Sequence of chain 1.E:
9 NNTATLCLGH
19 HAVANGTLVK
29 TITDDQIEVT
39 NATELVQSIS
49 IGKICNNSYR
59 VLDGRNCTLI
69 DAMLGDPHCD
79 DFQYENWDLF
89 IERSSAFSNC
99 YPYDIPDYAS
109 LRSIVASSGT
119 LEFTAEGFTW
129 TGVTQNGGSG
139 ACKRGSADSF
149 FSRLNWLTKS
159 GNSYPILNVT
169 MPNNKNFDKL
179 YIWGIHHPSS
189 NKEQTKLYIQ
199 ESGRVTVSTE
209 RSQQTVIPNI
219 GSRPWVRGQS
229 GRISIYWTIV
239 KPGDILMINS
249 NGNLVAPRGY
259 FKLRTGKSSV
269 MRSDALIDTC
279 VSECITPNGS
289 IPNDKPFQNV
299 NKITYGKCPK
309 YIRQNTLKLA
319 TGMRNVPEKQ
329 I

Binding-site contacts:
Ligand atom C5 contacts residue GLY136 of chain 1.E at 3.8 Å.
Ligand atom O1A contacts residue GLY138 of chain 1.E at 2.5 Å (h-bond).
Ligand atom O1B contacts residue GLY138 of chain 1.E at 3.7 Å.
Ligand atom O1B contacts residue GLN227 of chain 1.E at 2.7 Å (h-bond).
Ligand atom C9 contacts residue HIS184 of chain 1.E at 3.4 Å.
Ligand atom O7 contacts residue GLU191 of chain 1.E at 3.6 Å.
Ligand atom O4 contacts residue GLN227 of chain 1.E at 2.7 Å (h-bond).
Ligand atom C1 contacts residue SER137 of chain 1.E at 3.4 Å.
Ligand atom O9 contacts residue GLU191 of chain 1.E at 3.3 Å (salt-bridge).
Ligand atom O7 contacts residue LEU195 of chain 1.E at 3.6 Å.
Ligand atom C3 contacts residue GLN227 of chain 1.E at 3.9 Å.
Ligand atom O1A contacts residue ASP146 of chain 1.E at 3.5 Å (salt-bridge).
Ligand atom C1 contacts residue GLY138 of chain 1.E at 3.5 Å.
Ligand atom O9 contacts residue GLY229 of chain 1.E at 3.9 Å.
Ligand atom O9 contacts residue HIS184 of chain 1.E at 3.0 Å (h-bond).
Ligand atom O6 contacts residue GLU191 of chain 1.E at 3.2 Å (salt-bridge).
Ligand atom C8 contacts residue TYR99 of chain 1.E at 3.9 Å (hydrophobic).
Ligand atom C11 contacts residue LEU195 of chain 1.E at 3.4 Å (hydrophobic).
Ligand atom O8 contacts residue TYR99 of chain 1.E at 2.9 Å (h-bond).
Ligand atom O6 contacts residue GLN227 of chain 1.E at 3.8 Å.
Ligand atom C4 contacts residue GLN227 of chain 1.E at 3.8 Å.
Ligand atom C7 contacts residue TRP154 of chain 1.E at 3.9 Å (hydrophobic).
Ligand atom N5 contacts residue GLY136 of chain 1.E at 3.1 Å (h-bond).
Ligand atom C2 contacts residue GLN227 of chain 1.E at 3.5 Å.
Ligand atom O4 contacts residue GLY136 of chain 1.E at 3.9 Å.
Ligand atom C10 contacts residue GLY136 of chain 1.E at 3.9 Å.
Ligand atom C9 contacts residue GLU191 of chain 1.E at 3.5 Å.
Ligand atom O8 contacts residue GLN227 of chain 1.E at 2.8 Å (h-bond).
Ligand atom C8 contacts residue GLN227 of chain 1.E at 3.4 Å.
Ligand atom O1A contacts residue SER137 of chain 1.E at 3.2 Å.
Ligand atom O1B contacts residue SER137 of chain 1.E at 2.6 Å (h-bond).
Ligand atom O10 contacts residue GLY136 of chain 1.E at 4.0 Å.
Ligand atom C1 contacts residue GLN227 of chain 1.E at 3.1 Å.
Ligand atom C9 contacts residue TYR99 of chain 1.E at 3.7 Å (hydrophobic).
Ligand atom C8 contacts residue GLU191 of chain 1.E at 3.8 Å.
Ligand atom O3 contacts residue GLN227 of chain 1.E at 2.9 Å (h-bond).
Ligand atom O8 contacts residue TRP154 of chain 1.E at 3.5 Å.
Ligand atom C4 contacts residue GLY136 of chain 1.E at 3.5 Å.
Ligand atom O9 contacts residue TYR99 of chain 1.E at 3.1 Å (h-bond).
Ligand atom O1A contacts residue GLN227 of chain 1.E at 3.8 Å.

This small molecule binds to this protein.
Small molecule (SMILES): CC(=O)N[C@H]1[C@H]([C@H](O)[C@H](O)CO)O[C@@](O[C@H]2[C@@H](O)[C@@H](CO)O[C@@H](O[C@H]3[C@H](O)[C@@H](NC(C)=O)C(=O)O[C@@H]3COS(=O)(=O)O)[C@@H]2O)(C(=O)O)C[C@@H]1O